A protein and the small-molecule ligand that binds it are described below.
Small molecule (SMILES): CC(C)CCC[C@@H](C)[C@H]1CC[C@H]2[C@@H]3CC=C4C[C@@H](O)CC[C@]4(C)[C@H]3CC[C@]12C

Binding-site contacts:
Ligand atom C19 contacts residue THR331 of chain 1.E at 3.4 Å.
Ligand atom C20 contacts residue CYS471 of chain 1.E at 4.4 Å (hydrophobic).
Ligand atom C23 contacts residue CYS471 of chain 1.E at 3.4 Å (hydrophobic).
Ligand atom C19 contacts residue TYR317 of chain 1.E at 3.9 Å (hydrophobic).
Ligand atom C20 contacts residue VAL467 of chain 1.E at 4.3 Å (hydrophobic).
Ligand atom O1 contacts residue THR331 of chain 1.E at 3.8 Å.
Ligand atom C18 contacts residue VAL467 of chain 1.E at 4.4 Å (hydrophobic).
Ligand atom C2 contacts residue THR331 of chain 1.E at 3.6 Å.
Ligand atom C22 contacts residue VAL467 of chain 1.E at 4.4 Å (hydrophobic).
Ligand atom C4 contacts residue THR331 of chain 1.E at 3.8 Å.
Ligand atom O1 contacts residue TRP330 of chain 1.E at 3.3 Å.
Ligand atom C22 contacts residue CYS471 of chain 1.E at 3.1 Å (hydrophobic).
Ligand atom C5 contacts residue ILE334 of chain 1.E at 4.0 Å (hydrophobic).
Ligand atom C3 contacts residue THR331 of chain 1.E at 4.0 Å.
Ligand atom C27 contacts residue PHE478 of chain 1.E at 4.1 Å (hydrophobic).
Ligand atom C7 contacts residue ILE334 of chain 1.E at 4.2 Å (hydrophobic).
Ligand atom C27 contacts residue ALA474 of chain 1.E at 3.6 Å (hydrophobic).
Ligand atom C25 contacts residue PHE475 of chain 1.E at 4.1 Å (hydrophobic).
Ligand atom C25 contacts residue ALA474 of chain 1.E at 4.4 Å (hydrophobic).
Ligand atom C6 contacts residue ILE334 of chain 1.E at 3.2 Å (hydrophobic).
Ligand atom C4 contacts residue ILE334 of chain 1.E at 3.8 Å (hydrophobic).
Ligand atom C24 contacts residue CYS471 of chain 1.E at 4.1 Å (hydrophobic).
Ligand atom C4 contacts residue TRP330 of chain 1.E at 3.9 Å (hydrophobic).
Ligand atom C26 contacts residue PHE475 of chain 1.E at 4.3 Å (hydrophobic).

Sequence of chain 1.E:
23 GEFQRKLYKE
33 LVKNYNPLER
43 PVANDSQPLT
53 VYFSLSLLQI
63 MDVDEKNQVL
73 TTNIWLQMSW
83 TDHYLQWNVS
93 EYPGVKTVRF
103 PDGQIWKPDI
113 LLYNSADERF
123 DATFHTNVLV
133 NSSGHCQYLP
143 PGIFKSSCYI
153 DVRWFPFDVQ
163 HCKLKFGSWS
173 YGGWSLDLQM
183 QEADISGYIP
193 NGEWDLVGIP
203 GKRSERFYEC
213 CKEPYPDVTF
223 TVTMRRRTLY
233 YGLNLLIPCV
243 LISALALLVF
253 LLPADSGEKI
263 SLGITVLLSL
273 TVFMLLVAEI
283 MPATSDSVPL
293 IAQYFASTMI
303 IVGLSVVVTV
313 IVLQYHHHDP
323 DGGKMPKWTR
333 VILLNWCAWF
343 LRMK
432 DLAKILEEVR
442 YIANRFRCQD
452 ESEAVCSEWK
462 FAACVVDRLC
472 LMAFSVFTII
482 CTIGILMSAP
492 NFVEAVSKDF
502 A